This small molecule binds to this protein.
Small molecule (SMILES): CC(=O)N[C@H]1[C@H](O[C@H]2[C@H](O)[C@@H](NC(C)=O)CO[C@@H]2CO)O[C@H](CO)[C@@H](O[C@@H]2O[C@H](CO[C@H]3O[C@H](CO[C@H]4O[C@H](CO)[C@@H](O)[C@H](O)[C@@H]4O)[C@@H](O)[C@H](O[C@H]4O[C@H](CO)[C@@H](O)[C@H](O)[C@@H]4O)[C@@H]3O)[C@@H](O)[C@H](O)[C@@H]2O)[C@@H]1O

Sequence of chain 1.D:
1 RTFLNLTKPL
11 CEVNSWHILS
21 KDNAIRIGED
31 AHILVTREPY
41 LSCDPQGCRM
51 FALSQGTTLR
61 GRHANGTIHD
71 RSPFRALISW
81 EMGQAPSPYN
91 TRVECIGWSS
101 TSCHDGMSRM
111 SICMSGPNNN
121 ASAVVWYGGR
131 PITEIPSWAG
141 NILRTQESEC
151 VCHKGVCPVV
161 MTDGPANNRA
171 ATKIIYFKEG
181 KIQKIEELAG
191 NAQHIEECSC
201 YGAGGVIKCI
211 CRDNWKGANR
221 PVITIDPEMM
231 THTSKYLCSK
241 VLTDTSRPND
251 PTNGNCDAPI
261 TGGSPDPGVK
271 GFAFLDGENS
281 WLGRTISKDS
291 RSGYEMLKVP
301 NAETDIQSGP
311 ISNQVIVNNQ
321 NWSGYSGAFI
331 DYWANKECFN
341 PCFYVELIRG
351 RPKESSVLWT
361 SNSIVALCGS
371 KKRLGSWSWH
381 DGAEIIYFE

Sequence of chain 1.C:
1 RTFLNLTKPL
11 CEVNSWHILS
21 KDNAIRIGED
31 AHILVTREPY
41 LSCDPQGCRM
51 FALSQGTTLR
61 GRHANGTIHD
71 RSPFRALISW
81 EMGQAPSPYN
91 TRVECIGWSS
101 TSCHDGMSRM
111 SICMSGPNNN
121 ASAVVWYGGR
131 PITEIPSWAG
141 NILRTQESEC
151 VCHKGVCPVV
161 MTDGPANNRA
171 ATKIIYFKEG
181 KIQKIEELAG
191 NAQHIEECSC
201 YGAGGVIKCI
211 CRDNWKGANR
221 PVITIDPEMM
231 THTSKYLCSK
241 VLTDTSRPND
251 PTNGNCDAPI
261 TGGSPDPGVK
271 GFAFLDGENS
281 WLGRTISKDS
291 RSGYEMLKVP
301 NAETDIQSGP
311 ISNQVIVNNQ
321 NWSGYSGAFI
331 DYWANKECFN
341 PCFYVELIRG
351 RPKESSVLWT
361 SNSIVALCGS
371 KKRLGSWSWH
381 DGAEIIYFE

Binding-site contacts:
Ligand atom O6 contacts residue ASN313 of chain 1.D at 3.2 Å (h-bond).
Ligand atom C1 contacts residue GLY375 of chain 1.D at 3.5 Å.
Ligand atom C6 contacts residue VAL315 of chain 1.D at 3.5 Å (hydrophobic).
Ligand atom C6 contacts residue GLU295 of chain 1.D at 3.0 Å.
Ligand atom C3 contacts residue ASN313 of chain 1.D at 3.4 Å.
Ligand atom O5 contacts residue ASN313 of chain 1.D at 2.9 Å (h-bond).
Ligand atom O4 contacts residue ASN313 of chain 1.D at 3.4 Å (h-bond).
Ligand atom C2 contacts residue ASP250 of chain 1.D at 3.3 Å.
Ligand atom O5 contacts residue ASN313 of chain 1.D at 3.4 Å (h-bond).
Ligand atom O5 contacts residue GLY375 of chain 1.D at 3.2 Å.
Ligand atom C2 contacts residue ASN120 of chain 1.C at 2.4 Å.
Ligand atom C5 contacts residue ILE311 of chain 1.D at 3.7 Å (hydrophobic).
Ligand atom C7 contacts residue ASN120 of chain 1.C at 3.3 Å.
Ligand atom O7 contacts residue ARG373 of chain 1.D at 3.1 Å (salt-bridge).
Ligand atom O6 contacts residue GLU295 of chain 1.D at 2.4 Å (salt-bridge).
Ligand atom O3 contacts residue ASP250 of chain 1.D at 3.2 Å (salt-bridge).
Ligand atom C6 contacts residue SER312 of chain 1.D at 3.7 Å.
Ligand atom C6 contacts residue SER376 of chain 1.D at 3.6 Å.
Ligand atom N2 contacts residue ASN120 of chain 1.C at 2.8 Å (h-bond).
Ligand atom C5 contacts residue LEU374 of chain 1.D at 3.7 Å (hydrophobic).
Ligand atom C2 contacts residue ASN313 of chain 1.D at 3.6 Å.
Ligand atom O2 contacts residue ASP250 of chain 1.D at 2.4 Å (salt-bridge).
Ligand atom O7 contacts residue ASN120 of chain 1.C at 3.5 Å (h-bond).
Ligand atom O2 contacts residue GLU295 of chain 1.D at 3.7 Å.
Ligand atom O3 contacts residue SER312 of chain 1.D at 3.1 Å.
Ligand atom C8 contacts residue ASN313 of chain 1.D at 3.5 Å.
Ligand atom O5 contacts residue PRO310 of chain 1.D at 3.4 Å.
Ligand atom O6 contacts residue ASN313 of chain 1.D at 3.2 Å (h-bond).
Ligand atom C6 contacts residue ASN313 of chain 1.D at 3.5 Å.
Ligand atom O6 contacts residue SER376 of chain 1.D at 2.8 Å (h-bond).
Ligand atom O5 contacts residue SER376 of chain 1.D at 3.4 Å (h-bond).
Ligand atom C1 contacts residue ASN120 of chain 1.C at 1.5 Å.
Ligand atom C5 contacts residue ASN120 of chain 1.C at 3.6 Å.
Ligand atom O3 contacts residue ARG284 of chain 1.D at 2.9 Å (salt-bridge).
Ligand atom N2 contacts residue ASN313 of chain 1.D at 3.0 Å (h-bond).
Ligand atom O3 contacts residue ASN313 of chain 1.D at 3.0 Å (h-bond).
Ligand atom C6 contacts residue LEU374 of chain 1.D at 3.3 Å (hydrophobic).
Ligand atom O2 contacts residue LEU297 of chain 1.D at 3.5 Å.
Ligand atom O5 contacts residue ASN120 of chain 1.C at 2.3 Å (h-bond).
Ligand atom C3 contacts residue ARG284 of chain 1.D at 3.6 Å.